Binding-site contacts:
Ligand atom O2 contacts residue ARG293 of chain 1.D at 2.9 Å (salt-bridge).
Ligand atom C6 contacts residue HIS248 of chain 1.D at 3.4 Å.
Ligand atom O1 contacts residue ARG243 of chain 1.D at 2.8 Å (salt-bridge).
Ligand atom C6 contacts residue VAL250 of chain 1.D at 3.2 Å (hydrophobic).
Ligand atom O4 contacts residue TYR269 of chain 1.D at 3.4 Å.
Ligand atom C3 contacts residue HIS248 of chain 1.D at 3.7 Å.
Ligand atom C2 contacts residue TRP192 of chain 1.D at 3.8 Å (hydrophobic).
Ligand atom O2 contacts residue ARG243 of chain 1.D at 2.9 Å (salt-bridge).
Ligand atom C4 contacts residue HIS248 of chain 1.D at 3.5 Å.
Ligand atom C8 contacts residue ARG293 of chain 1.D at 3.4 Å.
Ligand atom C4 contacts residue GLU267 of chain 1.D at 3.7 Å.
Ligand atom C8 contacts residue ARG243 of chain 1.D at 3.5 Å.
Ligand atom C3 contacts residue TYR257 of chain 1.D at 2.9 Å (hydrophobic).
Ligand atom O4 contacts residue FE21 of chain 1.P at 2.2 Å.
Ligand atom C5 contacts residue HIS248 of chain 1.D at 3.5 Å.
Ligand atom O2 contacts residue TRP304 of chain 1.D at 3.7 Å.
Ligand atom O1 contacts residue HIS248 of chain 1.D at 2.5 Å (h-bond).
Ligand atom O3 contacts residue TYR257 of chain 1.D at 2.6 Å (h-bond).
Ligand atom C4 contacts residue FE21 of chain 1.P at 2.9 Å.
Ligand atom O4 contacts residue HIS155 of chain 1.D at 3.1 Å (h-bond).
Ligand atom O3 contacts residue GLU267 of chain 1.D at 3.1 Å (salt-bridge).
Ligand atom C3 contacts residue GLU267 of chain 1.D at 3.8 Å.
Ligand atom C6 contacts residue TRP192 of chain 1.D at 3.7 Å (hydrophobic).
Ligand atom C3 contacts residue FE21 of chain 1.P at 2.8 Å.
Ligand atom C5 contacts residue SER251 of chain 1.D at 3.6 Å.
Ligand atom O1 contacts residue ARG293 of chain 1.D at 2.8 Å (salt-bridge).
Ligand atom C8 contacts residue HIS248 of chain 1.D at 3.2 Å.
Ligand atom C7 contacts residue ARG293 of chain 1.D at 3.4 Å.
Ligand atom C5 contacts residue VAL250 of chain 1.D at 3.6 Å (hydrophobic).
Ligand atom C7 contacts residue TRP192 of chain 1.D at 3.9 Å (hydrophobic).
Ligand atom O4 contacts residue GLU267 of chain 1.D at 3.2 Å (salt-bridge).
Ligand atom C2 contacts residue TYR257 of chain 1.D at 3.1 Å (hydrophobic).
Ligand atom C1 contacts residue TRP192 of chain 1.D at 3.5 Å (hydrophobic).
Ligand atom C4 contacts residue TRP192 of chain 1.D at 3.5 Å (hydrophobic).
Ligand atom O3 contacts residue HIS214 of chain 1.D at 2.9 Å.
Ligand atom C1 contacts residue HIS248 of chain 1.D at 3.3 Å.
Ligand atom C7 contacts residue HIS248 of chain 1.D at 3.4 Å.
Ligand atom C2 contacts residue HIS248 of chain 1.D at 3.4 Å.
Ligand atom C5 contacts residue TRP192 of chain 1.D at 3.4 Å (hydrophobic).
Ligand atom O3 contacts residue FE21 of chain 1.P at 2.1 Å.

This protein binds this small molecule.
Small molecule (SMILES): O=C(O)Cc1ccc(O)c(O)c1

Sequence of chain 1.D:
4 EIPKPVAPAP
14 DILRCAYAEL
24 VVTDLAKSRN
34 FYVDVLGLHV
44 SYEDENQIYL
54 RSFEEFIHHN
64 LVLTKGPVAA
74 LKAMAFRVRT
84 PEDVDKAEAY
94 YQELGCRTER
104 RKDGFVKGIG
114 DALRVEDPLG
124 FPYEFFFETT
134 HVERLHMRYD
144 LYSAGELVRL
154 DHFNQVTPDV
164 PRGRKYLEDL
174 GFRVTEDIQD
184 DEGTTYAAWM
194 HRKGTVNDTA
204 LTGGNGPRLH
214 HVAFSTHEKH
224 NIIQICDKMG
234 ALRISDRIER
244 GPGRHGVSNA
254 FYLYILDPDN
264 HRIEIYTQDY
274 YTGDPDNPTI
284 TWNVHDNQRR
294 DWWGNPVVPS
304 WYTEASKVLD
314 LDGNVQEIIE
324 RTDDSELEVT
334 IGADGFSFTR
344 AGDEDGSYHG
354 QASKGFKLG